Sequence of chain 1.A:
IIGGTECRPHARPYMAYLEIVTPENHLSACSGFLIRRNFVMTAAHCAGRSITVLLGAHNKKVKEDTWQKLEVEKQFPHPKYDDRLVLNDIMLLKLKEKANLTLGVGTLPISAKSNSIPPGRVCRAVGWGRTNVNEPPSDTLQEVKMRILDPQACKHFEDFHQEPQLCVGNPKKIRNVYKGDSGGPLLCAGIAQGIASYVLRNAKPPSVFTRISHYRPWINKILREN

Binding-site contacts:
Ligand atom N contacts residue TYR198 of chain 1.A at 3.8 Å.
Ligand atom CA contacts residue SER197 of chain 1.A at 3.7 Å.
Ligand atom O contacts residue HIS45 of chain 1.A at 3.8 Å.
Ligand atom CB contacts residue VAL199 of chain 1.A at 3.9 Å (hydrophobic).
Ligand atom C1 contacts residue SER182 of chain 1.A at 2.3 Å.
Ligand atom C contacts residue HIS45 of chain 1.A at 3.4 Å.
Ligand atom CA contacts residue SER182 of chain 1.A at 2.3 Å.
Ligand atom OT2 contacts residue LEU200 of chain 1.A at 3.8 Å.
Ligand atom O contacts residue ASP181 of chain 1.A at 3.9 Å.
Ligand atom N contacts residue SER197 of chain 1.A at 2.9 Å (h-bond).
Ligand atom CA contacts residue TYR198 of chain 1.A at 3.6 Å (hydrophobic).
Ligand atom CT contacts residue LEU200 of chain 1.A at 3.4 Å (hydrophobic).
Ligand atom CB contacts residue TYR178 of chain 1.A at 3.4 Å (hydrophobic).
Ligand atom O contacts residue GLY180 of chain 1.A at 3.2 Å (h-bond).
Ligand atom CA contacts residue HIS45 of chain 1.A at 3.5 Å.
Ligand atom CB contacts residue ARG201 of chain 1.A at 3.9 Å.
Ligand atom C contacts residue ARG201 of chain 1.A at 3.7 Å.
Ligand atom N contacts residue VAL199 of chain 1.A at 2.8 Å (h-bond).
Ligand atom CB contacts residue SER197 of chain 1.A at 3.9 Å.
Ligand atom N contacts residue HIS45 of chain 1.A at 3.4 Å (h-bond).
Ligand atom C1 contacts residue ARG201 of chain 1.A at 3.8 Å.
Ligand atom O contacts residue ARG201 of chain 1.A at 2.7 Å (salt-bridge).
Ligand atom O1 contacts residue ARG201 of chain 1.A at 3.3 Å (salt-bridge).
Ligand atom CB contacts residue TYR198 of chain 1.A at 3.8 Å (hydrophobic).
Ligand atom CB contacts residue HIS45 of chain 1.A at 3.8 Å.
Ligand atom O contacts residue VAL199 of chain 1.A at 3.0 Å (h-bond).
Ligand atom N contacts residue SER182 of chain 1.A at 3.0 Å (h-bond).
Ligand atom CB contacts residue SER182 of chain 1.A at 2.8 Å.
Ligand atom OT1 contacts residue ARG201 of chain 1.A at 3.2 Å.
Ligand atom C contacts residue SER182 of chain 1.A at 1.3 Å.
Ligand atom C1 contacts residue HIS45 of chain 1.A at 1.5 Å.
Ligand atom CA contacts residue VAL199 of chain 1.A at 3.4 Å (hydrophobic).
Ligand atom CT contacts residue ASN202 of chain 1.A at 3.3 Å.
Ligand atom O contacts residue SER182 of chain 1.A at 2.3 Å (h-bond).
Ligand atom C contacts residue SER197 of chain 1.A at 3.7 Å.
Ligand atom C contacts residue VAL199 of chain 1.A at 3.5 Å (hydrophobic).
Ligand atom CA contacts residue SER197 of chain 1.A at 3.6 Å.
Ligand atom O contacts residue TYR198 of chain 1.A at 3.1 Å.
Ligand atom C contacts residue TYR198 of chain 1.A at 3.6 Å (hydrophobic).
Ligand atom C contacts residue HIS45 of chain 1.A at 2.7 Å.

The small molecule below binds the protein below.
Small molecule (SMILES): COC(=O)CCC(=O)N[C@@H](C)C(=O)N[C@@H](C)C(=O)N1CCC[C@H]1C(=O)N[C@@H](C)[C@@H](C)O